This protein binds this small molecule.
Small molecule (SMILES): CC(=O)N[C@H]1[C@H](O[C@H]2[C@H](O)[C@@H](NC(C)=O)CO[C@@H]2CO)O[C@H](CO)[C@@H](O)[C@@H]1O

Binding-site contacts:
Ligand atom C3 contacts residue ASN27 of chain 2.A at 3.6 Å.
Ligand atom C8 contacts residue ASN27 of chain 2.A at 4.5 Å.
Ligand atom O3 contacts residue ASN27 of chain 2.A at 4.4 Å.
Ligand atom N2 contacts residue ASN27 of chain 2.A at 2.8 Å (h-bond).
Ligand atom C4 contacts residue ASN27 of chain 2.A at 4.2 Å.
Ligand atom C5 contacts residue ASN27 of chain 2.A at 3.7 Å.
Ligand atom C1 contacts residue THR19 of chain 2.A at 4.4 Å.
Ligand atom O5 contacts residue ASN27 of chain 2.A at 2.4 Å (h-bond).
Ligand atom C7 contacts residue ASN27 of chain 2.A at 3.2 Å.
Ligand atom C1 contacts residue ASN27 of chain 2.A at 1.5 Å.
Ligand atom O7 contacts residue ASN27 of chain 2.A at 3.3 Å (h-bond).
Ligand atom C2 contacts residue ASN27 of chain 2.A at 2.2 Å.

Sequence of chain 2.A:
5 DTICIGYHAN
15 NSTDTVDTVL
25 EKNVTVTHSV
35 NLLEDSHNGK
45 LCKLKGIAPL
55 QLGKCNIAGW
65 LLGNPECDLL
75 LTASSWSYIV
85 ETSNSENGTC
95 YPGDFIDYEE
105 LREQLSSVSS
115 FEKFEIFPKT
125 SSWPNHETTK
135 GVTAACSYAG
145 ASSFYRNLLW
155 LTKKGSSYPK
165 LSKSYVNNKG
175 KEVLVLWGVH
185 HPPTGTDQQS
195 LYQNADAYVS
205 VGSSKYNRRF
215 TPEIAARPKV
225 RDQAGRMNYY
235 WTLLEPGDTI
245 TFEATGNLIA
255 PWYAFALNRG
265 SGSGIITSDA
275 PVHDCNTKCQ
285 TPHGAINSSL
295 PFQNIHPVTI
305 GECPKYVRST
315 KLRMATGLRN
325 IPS